The small molecule below binds the protein below.
Small molecule (SMILES): CC(=O)N[C@H]1[C@H](O[C@H]2[C@H](O)[C@@H](NC(C)=O)CO[C@@H]2CO)O[C@H](CO)[C@@H](O[C@@H]2O[C@H](CO)[C@@H](O)[C@H](O)[C@@H]2O)[C@@H]1O

Sequence of chain 1.A:
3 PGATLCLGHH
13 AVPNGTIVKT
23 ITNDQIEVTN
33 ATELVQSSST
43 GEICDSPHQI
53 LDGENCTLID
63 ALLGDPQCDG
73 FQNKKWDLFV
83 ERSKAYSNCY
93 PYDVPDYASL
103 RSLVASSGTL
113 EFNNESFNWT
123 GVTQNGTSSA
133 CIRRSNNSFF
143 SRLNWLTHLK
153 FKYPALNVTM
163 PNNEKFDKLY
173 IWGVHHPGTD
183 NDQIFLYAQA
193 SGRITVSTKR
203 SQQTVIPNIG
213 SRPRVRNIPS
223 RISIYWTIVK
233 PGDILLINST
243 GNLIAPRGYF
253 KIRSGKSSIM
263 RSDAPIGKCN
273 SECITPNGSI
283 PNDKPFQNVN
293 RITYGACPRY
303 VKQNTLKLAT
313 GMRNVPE

Binding-site contacts:
Ligand atom C4 contacts residue ARG216 of chain 1.A at 3.9 Å.
Ligand atom O3 contacts residue ASN219 of chain 1.A at 4.0 Å.
Ligand atom O7 contacts residue ARG216 of chain 1.A at 3.2 Å (salt-bridge).
Ligand atom C1 contacts residue LEU238 of chain 3.A at 4.3 Å (hydrophobic).
Ligand atom O3 contacts residue ARG216 of chain 1.A at 4.2 Å.
Ligand atom O3 contacts residue SER213 of chain 1.A at 3.9 Å.
Ligand atom C2 contacts residue SER213 of chain 1.A at 4.4 Å.
Ligand atom C4 contacts residue ASN159 of chain 3.A at 4.3 Å.
Ligand atom O5 contacts residue LEU238 of chain 3.A at 4.3 Å.
Ligand atom O6 contacts residue ARG216 of chain 1.A at 4.0 Å.
Ligand atom O4 contacts residue ARG216 of chain 1.A at 3.9 Å.
Ligand atom O5 contacts residue ARG216 of chain 1.A at 3.1 Å (salt-bridge).
Ligand atom O7 contacts residue ARG214 of chain 1.A at 4.1 Å.
Ligand atom C7 contacts residue ASN159 of chain 3.A at 4.0 Å.
Ligand atom C3 contacts residue ASN159 of chain 3.A at 3.8 Å.
Ligand atom C3 contacts residue ASN219 of chain 1.A at 3.8 Å.
Ligand atom C2 contacts residue ARG216 of chain 1.A at 4.3 Å.
Ligand atom C5 contacts residue ARG216 of chain 1.A at 3.8 Å.
Ligand atom C8 contacts residue ILE236 of chain 3.A at 4.1 Å (hydrophobic).
Ligand atom C2 contacts residue ASN219 of chain 1.A at 4.3 Å.
Ligand atom C7 contacts residue SER213 of chain 1.A at 3.5 Å.
Ligand atom O7 contacts residue PRO215 of chain 1.A at 3.6 Å.
Ligand atom C2 contacts residue ARG216 of chain 1.A at 3.7 Å.
Ligand atom C7 contacts residue PRO215 of chain 1.A at 4.2 Å (hydrophobic).
Ligand atom C8 contacts residue PRO215 of chain 1.A at 3.9 Å (hydrophobic).
Ligand atom C2 contacts residue ASN159 of chain 3.A at 2.5 Å.
Ligand atom C8 contacts residue SER213 of chain 1.A at 3.2 Å.
Ligand atom C1 contacts residue ARG216 of chain 1.A at 3.7 Å.
Ligand atom O5 contacts residue ASN159 of chain 3.A at 2.4 Å (h-bond).
Ligand atom N2 contacts residue ASN159 of chain 3.A at 3.0 Å (h-bond).
Ligand atom C6 contacts residue ARG216 of chain 1.A at 3.9 Å.
Ligand atom N2 contacts residue SER213 of chain 1.A at 3.4 Å (h-bond).
Ligand atom C8 contacts residue ARG216 of chain 1.A at 4.2 Å.
Ligand atom C5 contacts residue ASN159 of chain 3.A at 3.7 Å.
Ligand atom C3 contacts residue SER213 of chain 1.A at 4.1 Å.
Ligand atom C1 contacts residue ASN159 of chain 3.A at 1.4 Å.
Ligand atom O7 contacts residue SER213 of chain 1.A at 4.3 Å.
Ligand atom C8 contacts residue NAG1 of chain 3.I at 4.0 Å.
Ligand atom C7 contacts residue ARG216 of chain 1.A at 4.0 Å.
Ligand atom C6 contacts residue THR161 of chain 3.A at 4.3 Å.

Sequence of chain 3.A:
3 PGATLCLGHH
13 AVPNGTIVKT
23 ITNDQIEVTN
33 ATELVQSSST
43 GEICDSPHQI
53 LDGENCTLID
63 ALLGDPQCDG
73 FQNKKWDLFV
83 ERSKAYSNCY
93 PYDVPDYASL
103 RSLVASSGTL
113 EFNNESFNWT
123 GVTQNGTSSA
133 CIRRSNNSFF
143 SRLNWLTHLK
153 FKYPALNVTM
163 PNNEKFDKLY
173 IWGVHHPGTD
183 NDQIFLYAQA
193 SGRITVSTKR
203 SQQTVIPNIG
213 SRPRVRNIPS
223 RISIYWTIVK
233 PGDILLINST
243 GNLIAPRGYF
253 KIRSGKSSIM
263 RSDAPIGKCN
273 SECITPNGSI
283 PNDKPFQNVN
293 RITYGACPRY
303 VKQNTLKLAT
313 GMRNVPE